Binding-site contacts:
Ligand atom C8 contacts residue LYS388 of chain 1.A at 3.7 Å.
Ligand atom C3 contacts residue ASN65 of chain 1.A at 3.8 Å.
Ligand atom O7 contacts residue ASN65 of chain 1.A at 3.6 Å.
Ligand atom N2 contacts residue ASN65 of chain 1.A at 2.8 Å (h-bond).
Ligand atom C8 contacts residue SER356 of chain 1.A at 3.6 Å.
Ligand atom C4 contacts residue PHE385 of chain 4.A at 4.3 Å (hydrophobic).
Ligand atom O3 contacts residue PHE385 of chain 4.A at 4.2 Å.
Ligand atom C2 contacts residue ASN65 of chain 1.A at 2.4 Å.
Ligand atom C7 contacts residue SER356 of chain 1.A at 3.8 Å.
Ligand atom C1 contacts residue SER356 of chain 1.A at 4.0 Å.
Ligand atom C2 contacts residue SER356 of chain 1.A at 4.4 Å.
Ligand atom N2 contacts residue SER356 of chain 1.A at 3.5 Å.
Ligand atom C1 contacts residue ASN65 of chain 1.A at 1.4 Å.
Ligand atom C8 contacts residue ASN65 of chain 1.A at 4.5 Å.
Ligand atom C7 contacts residue ASN65 of chain 1.A at 3.4 Å.
Ligand atom C5 contacts residue ASN65 of chain 1.A at 3.6 Å.
Ligand atom C4 contacts residue ASN65 of chain 1.A at 4.2 Å.
Ligand atom O5 contacts residue ASN65 of chain 1.A at 2.4 Å (h-bond).
Ligand atom C3 contacts residue PHE385 of chain 4.A at 4.4 Å (hydrophobic).

Sequence of chain 4.A:
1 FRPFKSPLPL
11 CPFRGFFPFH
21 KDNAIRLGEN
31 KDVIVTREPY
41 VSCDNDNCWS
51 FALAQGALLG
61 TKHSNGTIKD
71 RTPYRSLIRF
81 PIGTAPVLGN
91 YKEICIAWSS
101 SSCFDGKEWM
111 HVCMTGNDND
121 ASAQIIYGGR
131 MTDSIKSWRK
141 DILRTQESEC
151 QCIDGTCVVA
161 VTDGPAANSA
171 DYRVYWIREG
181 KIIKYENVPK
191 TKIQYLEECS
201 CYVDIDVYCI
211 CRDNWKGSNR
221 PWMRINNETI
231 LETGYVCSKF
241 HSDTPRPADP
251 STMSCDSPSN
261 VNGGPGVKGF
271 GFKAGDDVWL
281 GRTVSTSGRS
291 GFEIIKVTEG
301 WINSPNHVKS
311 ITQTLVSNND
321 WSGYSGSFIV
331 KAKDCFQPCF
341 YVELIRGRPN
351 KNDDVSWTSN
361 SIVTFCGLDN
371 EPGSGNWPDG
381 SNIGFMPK

Sequence of chain 1.A:
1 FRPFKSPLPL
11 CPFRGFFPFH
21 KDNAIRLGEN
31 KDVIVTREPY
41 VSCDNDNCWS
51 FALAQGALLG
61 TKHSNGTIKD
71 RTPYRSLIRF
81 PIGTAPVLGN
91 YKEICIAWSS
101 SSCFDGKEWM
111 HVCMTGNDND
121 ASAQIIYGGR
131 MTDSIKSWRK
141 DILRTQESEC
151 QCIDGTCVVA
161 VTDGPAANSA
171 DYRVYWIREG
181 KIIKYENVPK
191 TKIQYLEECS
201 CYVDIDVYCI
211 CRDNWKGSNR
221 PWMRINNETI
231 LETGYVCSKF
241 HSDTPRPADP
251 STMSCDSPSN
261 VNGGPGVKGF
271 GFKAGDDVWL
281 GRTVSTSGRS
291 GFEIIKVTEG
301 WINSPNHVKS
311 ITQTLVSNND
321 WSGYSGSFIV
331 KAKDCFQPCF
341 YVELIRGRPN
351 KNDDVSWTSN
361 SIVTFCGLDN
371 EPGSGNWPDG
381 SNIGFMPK

A protein and the small-molecule ligand that binds it are described below.
Small molecule (SMILES): CC(=O)N[C@H]1[C@H](O[C@H]2[C@H](O)[C@@H](NC(C)=O)CO[C@@H]2CO[C@@H]2O[C@@H](C)[C@@H](O)[C@@H](O)[C@@H]2O)O[C@H](CO)[C@@H](O)[C@@H]1O